This small molecule binds to this protein.
Small molecule (SMILES): CN(CCOc1ccc(C[C@@H]2SC(=O)NC2=O)cc1)c1ccccn1

Binding-site contacts:
Ligand atom C6 contacts residue TYR269 of chain 1.B at 3.9 Å (hydrophobic).
Ligand atom C22 contacts residue CYS227 of chain 1.B at 3.7 Å (hydrophobic).
Ligand atom N3 contacts residue TYR415 of chain 1.B at 2.9 Å (h-bond).
Ligand atom O4 contacts residue HIS265 of chain 1.B at 3.0 Å (h-bond).
Ligand atom N3 contacts residue HIS391 of chain 1.B at 3.7 Å.
Ligand atom C6 contacts residue SER231 of chain 1.B at 3.8 Å.
Ligand atom C16 contacts residue CYS227 of chain 1.B at 3.7 Å (hydrophobic).
Ligand atom O13 contacts residue CYS227 of chain 1.B at 3.9 Å.
Ligand atom C5 contacts residue SER231 of chain 1.B at 2.9 Å.
Ligand atom O2 contacts residue PHE224 of chain 1.B at 3.6 Å.
Ligand atom C14 contacts residue LEU272 of chain 1.B at 3.5 Å (hydrophobic).
Ligand atom O4 contacts residue TYR415 of chain 1.B at 3.3 Å (h-bond).
Ligand atom N18 contacts residue ARG230 of chain 1.B at 3.4 Å (salt-bridge).
Ligand atom C16 contacts residue LEU295 of chain 1.B at 3.6 Å (hydrophobic).
Ligand atom S1 contacts residue GLN228 of chain 1.B at 3.9 Å.
Ligand atom C10 contacts residue LEU272 of chain 1.B at 3.8 Å (hydrophobic).
Ligand atom C21 contacts residue ILE223 of chain 1.B at 3.7 Å (hydrophobic).
Ligand atom N16 contacts residue CYS227 of chain 1.B at 3.7 Å.
Ligand atom S1 contacts residue CYS227 of chain 1.B at 3.8 Å.
Ligand atom O13 contacts residue LEU272 of chain 1.B at 3.3 Å.
Ligand atom C15 contacts residue VAL281 of chain 1.B at 3.9 Å (hydrophobic).
Ligand atom N18 contacts residue ILE283 of chain 1.B at 3.7 Å.
Ligand atom C14 contacts residue ARG230 of chain 1.B at 3.5 Å.
Ligand atom C4 contacts residue TYR415 of chain 1.B at 3.4 Å (hydrophobic).
Ligand atom O2 contacts residue HIS391 of chain 1.B at 3.8 Å.
Ligand atom C2 contacts residue HIS391 of chain 1.B at 3.6 Å.
Ligand atom C15 contacts residue ARG230 of chain 1.B at 3.8 Å.
Ligand atom O2 contacts residue LEU395 of chain 1.B at 3.9 Å.
Ligand atom O4 contacts residue SER231 of chain 1.B at 3.4 Å (h-bond).
Ligand atom C10 contacts residue CYS227 of chain 1.B at 3.7 Å (hydrophobic).
Ligand atom C2 contacts residue TYR415 of chain 1.B at 3.9 Å (hydrophobic).
Ligand atom O13 contacts residue MET306 of chain 1.B at 3.5 Å.
Ligand atom C17 contacts residue CYS227 of chain 1.B at 3.7 Å (hydrophobic).
Ligand atom C8 contacts residue SER231 of chain 1.B at 3.6 Å.
Ligand atom C11 contacts residue MET306 of chain 1.B at 3.9 Å (hydrophobic).
Ligand atom C16 contacts residue MET306 of chain 1.B at 3.4 Å (hydrophobic).
Ligand atom C4 contacts residue SER231 of chain 1.B at 3.4 Å.
Ligand atom O2 contacts residue GLN228 of chain 1.B at 3.6 Å.
Ligand atom C2 contacts residue GLN228 of chain 1.B at 3.9 Å.
Ligand atom C22 contacts residue ILE223 of chain 1.B at 3.6 Å (hydrophobic).

Sequence of chain 1.B:
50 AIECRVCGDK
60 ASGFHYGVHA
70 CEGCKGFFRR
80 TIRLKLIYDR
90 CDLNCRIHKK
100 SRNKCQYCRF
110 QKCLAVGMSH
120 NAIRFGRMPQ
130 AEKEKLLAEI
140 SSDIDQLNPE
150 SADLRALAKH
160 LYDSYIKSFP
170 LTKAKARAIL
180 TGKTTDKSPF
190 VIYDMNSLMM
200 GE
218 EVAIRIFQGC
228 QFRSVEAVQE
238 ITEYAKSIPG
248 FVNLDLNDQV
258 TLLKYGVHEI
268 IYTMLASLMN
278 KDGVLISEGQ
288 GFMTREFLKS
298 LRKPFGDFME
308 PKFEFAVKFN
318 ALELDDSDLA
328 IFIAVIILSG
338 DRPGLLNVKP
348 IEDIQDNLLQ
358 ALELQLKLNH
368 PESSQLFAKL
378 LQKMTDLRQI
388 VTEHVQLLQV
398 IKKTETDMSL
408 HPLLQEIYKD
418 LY